Binding-site contacts:
Ligand atom O2 contacts residue GLU86 of chain 1.A at 4.0 Å.
Ligand atom C9 contacts residue ALA36 of chain 1.A at 3.7 Å (hydrophobic).
Ligand atom C9 contacts residue LEU139 of chain 1.A at 3.3 Å (hydrophobic).
Ligand atom C1 contacts residue ALA36 of chain 1.A at 4.0 Å (hydrophobic).
Ligand atom C12 contacts residue LEU139 of chain 1.A at 3.9 Å (hydrophobic).
Ligand atom O contacts residue CYS85 of chain 1.A at 3.3 Å (h-bond).
Ligand atom C1 contacts residue CYS85 of chain 1.A at 3.1 Å (hydrophobic).
Ligand atom O2 contacts residue ALA36 of chain 1.A at 4.1 Å.
Ligand atom C14 contacts residue VAL23 of chain 1.A at 3.5 Å (hydrophobic).
Ligand atom C8 contacts residue ALA36 of chain 1.A at 3.3 Å (hydrophobic).
Ligand atom O2 contacts residue LEU139 of chain 1.A at 3.5 Å.
Ligand atom C2 contacts residue CYS85 of chain 1.A at 2.0 Å (hydrophobic).
Ligand atom C7 contacts residue ALA36 of chain 1.A at 3.7 Å (hydrophobic).
Ligand atom C10 contacts residue LEU139 of chain 1.A at 3.4 Å (hydrophobic).
Ligand atom C3 contacts residue ASP150 of chain 1.A at 3.4 Å.
Ligand atom C10 contacts residue ALA36 of chain 1.A at 4.1 Å (hydrophobic).
Ligand atom N1 contacts residue VAL23 of chain 1.A at 3.8 Å.
Ligand atom C4 contacts residue LYS38 of chain 1.A at 4.0 Å.
Ligand atom C11 contacts residue ILE15 of chain 1.A at 4.1 Å (hydrophobic).
Ligand atom C2 contacts residue LYS38 of chain 1.A at 4.1 Å.
Ligand atom C2 contacts residue VAL84 of chain 1.A at 3.9 Å (hydrophobic).
Ligand atom C2 contacts residue ALA36 of chain 1.A at 3.4 Å (hydrophobic).
Ligand atom O1 contacts residue LEU139 of chain 1.A at 4.0 Å.
Ligand atom O contacts residue LYS38 of chain 1.A at 4.1 Å.
Ligand atom C11 contacts residue PHE87 of chain 1.A at 4.0 Å (hydrophobic).
Ligand atom C4 contacts residue VAL23 of chain 1.A at 3.6 Å (hydrophobic).
Ligand atom C14 contacts residue GLY16 of chain 1.A at 3.7 Å.
Ligand atom C2 contacts residue LEU83 of chain 1.A at 3.4 Å (hydrophobic).
Ligand atom C5 contacts residue VAL23 of chain 1.A at 3.9 Å (hydrophobic).
Ligand atom C8 contacts residue GLU86 of chain 1.A at 3.6 Å.
Ligand atom C8 contacts residue LEU139 of chain 1.A at 3.6 Å (hydrophobic).
Ligand atom O1 contacts residue LEU88 of chain 1.A at 4.1 Å.
Ligand atom O1 contacts residue ILE15 of chain 1.A at 3.7 Å.
Ligand atom O2 contacts residue LEU88 of chain 1.A at 3.1 Å (h-bond).
Ligand atom C contacts residue CYS85 of chain 1.A at 3.3 Å (hydrophobic).
Ligand atom C1 contacts residue LYS38 of chain 1.A at 3.7 Å.
Ligand atom C7 contacts residue CYS85 of chain 1.A at 3.6 Å (hydrophobic).
Ligand atom C11 contacts residue LEU88 of chain 1.A at 3.0 Å (hydrophobic).
Ligand atom C4 contacts residue ASP150 of chain 1.A at 3.5 Å.
Ligand atom O2 contacts residue PHE87 of chain 1.A at 3.8 Å.

The protein below binds the small molecule below.
Small molecule (SMILES): CCC(=O)N1CCN(CC)c2cc(C(=O)OC)ccc21

Sequence of chain 1.A:
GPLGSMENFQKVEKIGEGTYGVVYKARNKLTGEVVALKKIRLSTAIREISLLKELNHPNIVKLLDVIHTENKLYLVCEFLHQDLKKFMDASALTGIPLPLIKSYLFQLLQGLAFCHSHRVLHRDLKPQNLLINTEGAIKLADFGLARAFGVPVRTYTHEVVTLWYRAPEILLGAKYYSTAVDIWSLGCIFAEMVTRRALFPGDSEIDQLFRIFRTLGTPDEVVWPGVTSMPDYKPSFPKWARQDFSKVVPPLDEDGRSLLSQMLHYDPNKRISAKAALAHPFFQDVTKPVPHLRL